Sequence of chain 1.A:
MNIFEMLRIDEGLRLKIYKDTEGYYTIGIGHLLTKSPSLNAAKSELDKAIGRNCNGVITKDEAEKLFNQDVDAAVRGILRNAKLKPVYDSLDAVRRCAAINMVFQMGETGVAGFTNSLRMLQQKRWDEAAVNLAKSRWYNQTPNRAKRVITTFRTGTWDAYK

Binding-site contacts:
Ligand atom CAD contacts residue TYR88 of chain 1.A at 3.7 Å (hydrophobic).
Ligand atom CAJ contacts residue LEU118 of chain 1.A at 3.9 Å (hydrophobic).
Ligand atom OAB contacts residue PHE153 of chain 1.A at 3.9 Å.
Ligand atom OAB contacts residue LEU121 of chain 1.A at 3.3 Å.
Ligand atom CAC contacts residue ALA99 of chain 1.A at 4.1 Å (hydrophobic).
Ligand atom CAE contacts residue LEU84 of chain 1.A at 3.8 Å (hydrophobic).
Ligand atom CAH contacts residue MET102 of chain 1.A at 4.0 Å (hydrophobic).
Ligand atom CAH contacts residue VAL111 of chain 1.A at 4.1 Å (hydrophobic).
Ligand atom CAE contacts residue VAL103 of chain 1.A at 4.2 Å (hydrophobic).
Ligand atom CAG contacts residue VAL103 of chain 1.A at 4.2 Å (hydrophobic).
Ligand atom OAB contacts residue LEU133 of chain 1.A at 3.5 Å.
Ligand atom CAJ contacts residue VAL111 of chain 1.A at 3.7 Å (hydrophobic).
Ligand atom OAB contacts residue MET102 of chain 1.A at 3.5 Å (h-bond).
Ligand atom CAG contacts residue ALA99 of chain 1.A at 3.6 Å (hydrophobic).
Ligand atom CAA contacts residue VAL111 of chain 1.A at 3.5 Å (hydrophobic).
Ligand atom CAC contacts residue LEU84 of chain 1.A at 3.6 Å (hydrophobic).
Ligand atom CAD contacts residue LEU84 of chain 1.A at 3.9 Å (hydrophobic).
Ligand atom CAE contacts residue ILE78 of chain 1.A at 4.0 Å (hydrophobic).
Ligand atom CAA contacts residue LEU118 of chain 1.A at 3.7 Å (hydrophobic).
Ligand atom CAD contacts residue LEU118 of chain 1.A at 4.1 Å (hydrophobic).
Ligand atom OAI contacts residue MET102 of chain 1.A at 3.5 Å (h-bond).
Ligand atom CAE contacts residue ALA99 of chain 1.A at 3.9 Å (hydrophobic).
Ligand atom CAC contacts residue TYR88 of chain 1.A at 4.0 Å (hydrophobic).
Ligand atom OAI contacts residue VAL111 of chain 1.A at 3.0 Å.
Ligand atom CAF contacts residue LEU118 of chain 1.A at 3.7 Å (hydrophobic).
Ligand atom OAI contacts residue LEU118 of chain 1.A at 4.1 Å.
Ligand atom CAK contacts residue LEU118 of chain 1.A at 3.9 Å (hydrophobic).
Ligand atom CAJ contacts residue LEU121 of chain 1.A at 4.2 Å (hydrophobic).
Ligand atom CAF contacts residue VAL87 of chain 1.A at 3.9 Å (hydrophobic).
Ligand atom CAH contacts residue PHE153 of chain 1.A at 3.4 Å (hydrophobic).
Ligand atom CAK contacts residue VAL111 of chain 1.A at 4.1 Å (hydrophobic).
Ligand atom CAF contacts residue ALA99 of chain 1.A at 3.7 Å (hydrophobic).
Ligand atom CAD contacts residue VAL87 of chain 1.A at 3.7 Å (hydrophobic).
Ligand atom CAJ contacts residue MET102 of chain 1.A at 3.6 Å (hydrophobic).
Ligand atom CAD contacts residue ALA99 of chain 1.A at 4.0 Å (hydrophobic).
Ligand atom CAA contacts residue PHE114 of chain 1.A at 3.2 Å (hydrophobic).
Ligand atom CAK contacts residue ALA99 of chain 1.A at 3.5 Å (hydrophobic).
Ligand atom CAG contacts residue VAL111 of chain 1.A at 3.4 Å (hydrophobic).
Ligand atom CAH contacts residue LEU121 of chain 1.A at 4.2 Å (hydrophobic).
Ligand atom CAH contacts residue ALA99 of chain 1.A at 3.9 Å (hydrophobic).

The small molecule below binds the protein below.
Small molecule (SMILES): CC(=O)OCc1ccccc1